Binding-site contacts:
Ligand atom C2' contacts residue LYS25 of chain 40.C at 3.8 Å.
Ligand atom C5' contacts residue ASP242 of chain 40.A at 4.4 Å.
Ligand atom OP2 contacts residue ASP242 of chain 40.A at 3.9 Å.

Sequence of chain 40.A:
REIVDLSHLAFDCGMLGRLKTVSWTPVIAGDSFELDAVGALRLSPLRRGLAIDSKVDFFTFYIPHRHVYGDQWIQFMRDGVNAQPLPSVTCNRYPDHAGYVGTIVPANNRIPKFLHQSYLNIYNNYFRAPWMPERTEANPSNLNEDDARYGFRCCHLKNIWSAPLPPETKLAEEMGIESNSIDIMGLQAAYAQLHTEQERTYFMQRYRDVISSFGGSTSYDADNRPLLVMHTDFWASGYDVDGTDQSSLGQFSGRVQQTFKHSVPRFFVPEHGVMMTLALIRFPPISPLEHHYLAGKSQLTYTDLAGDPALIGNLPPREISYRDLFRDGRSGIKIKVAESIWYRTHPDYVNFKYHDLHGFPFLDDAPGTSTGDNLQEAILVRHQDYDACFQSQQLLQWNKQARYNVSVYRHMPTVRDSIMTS

Sequence of chain 40.C:
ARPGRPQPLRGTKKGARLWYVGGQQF

The protein below binds the small molecule below.
Small molecule (SMILES): Nc1ccn([C@H]2C[C@H](O)[C@@H](COP(=O)(O)O)O2)c(=O)n1